Sequence of chain 42.E:
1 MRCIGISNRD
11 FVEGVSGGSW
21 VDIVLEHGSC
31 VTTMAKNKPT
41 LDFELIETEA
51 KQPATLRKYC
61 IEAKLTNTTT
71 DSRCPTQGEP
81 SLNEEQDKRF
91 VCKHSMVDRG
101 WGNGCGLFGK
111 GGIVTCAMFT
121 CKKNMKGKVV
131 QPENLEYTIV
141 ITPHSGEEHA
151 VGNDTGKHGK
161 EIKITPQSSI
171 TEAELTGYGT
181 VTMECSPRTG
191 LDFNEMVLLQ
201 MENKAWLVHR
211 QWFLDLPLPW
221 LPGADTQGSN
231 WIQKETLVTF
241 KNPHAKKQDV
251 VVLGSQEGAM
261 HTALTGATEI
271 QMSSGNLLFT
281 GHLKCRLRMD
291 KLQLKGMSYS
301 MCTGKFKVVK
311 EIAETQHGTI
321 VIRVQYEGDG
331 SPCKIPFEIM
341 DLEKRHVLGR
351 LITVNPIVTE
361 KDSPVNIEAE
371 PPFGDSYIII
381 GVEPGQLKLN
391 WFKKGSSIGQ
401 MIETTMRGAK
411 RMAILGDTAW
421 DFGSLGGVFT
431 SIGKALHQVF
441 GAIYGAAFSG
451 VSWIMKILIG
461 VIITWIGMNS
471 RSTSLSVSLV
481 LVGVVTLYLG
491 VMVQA

Sequence of chain 42.C:
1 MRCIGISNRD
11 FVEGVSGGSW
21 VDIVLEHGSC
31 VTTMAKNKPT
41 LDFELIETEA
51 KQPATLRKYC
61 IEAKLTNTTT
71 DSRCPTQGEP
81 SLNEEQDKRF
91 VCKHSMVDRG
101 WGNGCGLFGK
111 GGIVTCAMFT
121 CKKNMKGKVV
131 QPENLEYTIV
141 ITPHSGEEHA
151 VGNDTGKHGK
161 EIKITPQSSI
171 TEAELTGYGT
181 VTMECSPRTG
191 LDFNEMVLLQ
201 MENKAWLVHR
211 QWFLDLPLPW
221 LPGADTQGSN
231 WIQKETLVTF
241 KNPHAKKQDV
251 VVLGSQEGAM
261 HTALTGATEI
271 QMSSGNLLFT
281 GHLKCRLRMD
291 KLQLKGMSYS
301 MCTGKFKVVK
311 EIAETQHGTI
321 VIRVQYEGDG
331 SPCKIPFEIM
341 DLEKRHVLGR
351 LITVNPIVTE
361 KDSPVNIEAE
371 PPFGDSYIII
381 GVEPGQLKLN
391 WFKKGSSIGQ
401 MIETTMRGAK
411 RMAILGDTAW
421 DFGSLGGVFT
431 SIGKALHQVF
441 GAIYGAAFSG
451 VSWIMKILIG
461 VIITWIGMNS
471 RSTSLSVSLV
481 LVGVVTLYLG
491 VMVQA

A protein and the small-molecule ligand that binds it are described below.
Small molecule (SMILES): CC(=O)N[C@H]1[C@H](O[C@H]2[C@H](O)[C@@H](NC(C)=O)CO[C@@H]2CO)O[C@H](CO)[C@@H](O)[C@@H]1O

Binding-site contacts:
Ligand atom O7 contacts residue HIS149 of chain 42.E at 3.6 Å.
Ligand atom C4 contacts residue ASN153 of chain 42.E at 4.2 Å.
Ligand atom C7 contacts residue HIS149 of chain 42.E at 4.5 Å.
Ligand atom O6 contacts residue GLY156 of chain 42.E at 4.5 Å.
Ligand atom C6 contacts residue HIS158 of chain 42.E at 4.0 Å.
Ligand atom O3 contacts residue HIS149 of chain 42.E at 4.2 Å.
Ligand atom C2 contacts residue HIS149 of chain 42.E at 3.7 Å.
Ligand atom C1 contacts residue HIS158 of chain 42.E at 3.9 Å.
Ligand atom C8 contacts residue ASN153 of chain 42.E at 4.0 Å.
Ligand atom C5 contacts residue HIS149 of chain 42.E at 4.4 Å.
Ligand atom O6 contacts residue HIS158 of chain 42.E at 2.8 Å (h-bond).
Ligand atom C3 contacts residue ASN153 of chain 42.E at 3.8 Å.
Ligand atom O5 contacts residue HIS149 of chain 42.E at 3.5 Å (h-bond).
Ligand atom C1 contacts residue HIS149 of chain 42.E at 3.6 Å.
Ligand atom O5 contacts residue ASN153 of chain 42.E at 2.3 Å (h-bond).
Ligand atom O7 contacts residue ASN153 of chain 42.E at 3.3 Å (h-bond).
Ligand atom C3 contacts residue HIS149 of chain 42.E at 4.5 Å.
Ligand atom C5 contacts residue HIS158 of chain 42.E at 4.2 Å.
Ligand atom O5 contacts residue HIS158 of chain 42.E at 3.1 Å (h-bond).
Ligand atom C8 contacts residue GLY102 of chain 42.C at 3.3 Å.
Ligand atom N2 contacts residue ASN153 of chain 42.E at 2.9 Å (h-bond).
Ligand atom O6 contacts residue ASN153 of chain 42.E at 4.5 Å.
Ligand atom O6 contacts residue HIS149 of chain 42.E at 3.0 Å (h-bond).
Ligand atom C1 contacts residue THR155 of chain 42.E at 4.0 Å.
Ligand atom C5 contacts residue ASN153 of chain 42.E at 3.6 Å.
Ligand atom C6 contacts residue HIS149 of chain 42.E at 4.2 Å.
Ligand atom C7 contacts residue ASN153 of chain 42.E at 3.3 Å.
Ligand atom C4 contacts residue HIS149 of chain 42.E at 4.4 Å.
Ligand atom C2 contacts residue ASN153 of chain 42.E at 2.4 Å.
Ligand atom C1 contacts residue ASN153 of chain 42.E at 1.4 Å.
Ligand atom O5 contacts residue THR155 of chain 42.E at 4.3 Å.